Sequence of chain 1.B:
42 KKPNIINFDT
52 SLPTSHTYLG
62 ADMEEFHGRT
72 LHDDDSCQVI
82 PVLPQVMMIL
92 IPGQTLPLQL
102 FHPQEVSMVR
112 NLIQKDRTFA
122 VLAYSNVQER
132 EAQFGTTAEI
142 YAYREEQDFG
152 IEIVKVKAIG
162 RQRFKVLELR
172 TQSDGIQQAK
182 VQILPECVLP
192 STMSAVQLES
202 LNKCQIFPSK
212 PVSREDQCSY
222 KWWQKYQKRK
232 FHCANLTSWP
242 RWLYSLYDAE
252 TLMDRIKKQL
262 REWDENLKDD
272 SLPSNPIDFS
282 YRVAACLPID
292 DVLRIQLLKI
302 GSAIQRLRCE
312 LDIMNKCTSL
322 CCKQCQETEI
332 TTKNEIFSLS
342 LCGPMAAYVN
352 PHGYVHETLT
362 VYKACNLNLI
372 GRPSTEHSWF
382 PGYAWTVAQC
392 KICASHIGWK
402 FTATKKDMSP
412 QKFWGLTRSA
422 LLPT

A protein and the small-molecule ligand that binds it are described below.
Small molecule (SMILES): N#Cc1ccc(N2CCN(Cc3ccc(COc4cccc5c4CN([C@H]4CCC(=O)NC4=O)C5=O)cc3)CC2)c(F)c1

Binding-site contacts:
Ligand atom O2 contacts residue PHE402 of chain 1.B at 3.4 Å.
Ligand atom O1 contacts residue ASN351 of chain 1.B at 3.3 Å.
Ligand atom O2 contacts residue SER379 of chain 1.B at 3.2 Å.
Ligand atom C31 contacts residue PHE102 of chain 1.B at 3.6 Å (hydrophobic).
Ligand atom C25 contacts residue HIS378 of chain 1.B at 3.5 Å.
Ligand atom N3 contacts residue HIS378 of chain 1.B at 2.5 Å (h-bond).
Ligand atom C20 contacts residue TRP386 of chain 1.B at 3.6 Å (hydrophobic).
Ligand atom N4 contacts residue PHE102 of chain 1.B at 3.5 Å.
Ligand atom C3 contacts residue ILE152 of chain 1.B at 3.5 Å (hydrophobic).
Ligand atom O3 contacts residue HIS378 of chain 1.B at 2.9 Å (h-bond).
Ligand atom C24 contacts residue TRP386 of chain 1.B at 3.8 Å (hydrophobic).
Ligand atom N3 contacts residue SER379 of chain 1.B at 3.7 Å.
Ligand atom O3 contacts residue TRP380 of chain 1.B at 3.4 Å (h-bond).
Ligand atom C18 contacts residue PRO352 of chain 1.B at 3.8 Å (hydrophobic).
Ligand atom C26 contacts residue TRP380 of chain 1.B at 3.4 Å (hydrophobic).
Ligand atom N3 contacts residue TRP380 of chain 1.B at 3.0 Å.
Ligand atom F contacts residue HIS353 of chain 1.B at 3.4 Å.
Ligand atom C26 contacts residue HIS378 of chain 1.B at 3.0 Å.
Ligand atom C24 contacts residue TRP380 of chain 1.B at 3.6 Å (hydrophobic).
Ligand atom C2 contacts residue PHE102 of chain 1.B at 3.4 Å (hydrophobic).
Ligand atom C4 contacts residue PHE150 of chain 1.B at 3.8 Å (hydrophobic).
Ligand atom C23 contacts residue TRP386 of chain 1.B at 3.5 Å (hydrophobic).
Ligand atom C21 contacts residue PRO352 of chain 1.B at 3.5 Å (hydrophobic).
Ligand atom N contacts residue PHE150 of chain 1.B at 3.7 Å.
Ligand atom O contacts residue PRO352 of chain 1.B at 3.7 Å.
Ligand atom O2 contacts residue HIS378 of chain 1.B at 3.8 Å.
Ligand atom C4 contacts residue PHE102 of chain 1.B at 3.7 Å (hydrophobic).
Ligand atom O3 contacts residue PRO352 of chain 1.B at 3.4 Å.
Ligand atom C7 contacts residue PHE150 of chain 1.B at 3.7 Å (hydrophobic).
Ligand atom C19 contacts residue ASN351 of chain 1.B at 3.5 Å.
Ligand atom C23 contacts residue TRP400 of chain 1.B at 3.7 Å (hydrophobic).
Ligand atom C22 contacts residue TRP380 of chain 1.B at 3.6 Å (hydrophobic).
Ligand atom C14 contacts residue PRO352 of chain 1.B at 3.5 Å (hydrophobic).
Ligand atom C20 contacts residue PRO352 of chain 1.B at 3.7 Å (hydrophobic).
Ligand atom C25 contacts residue TRP380 of chain 1.B at 3.3 Å (hydrophobic).
Ligand atom O2 contacts residue TRP380 of chain 1.B at 2.8 Å (h-bond).
Ligand atom C25 contacts residue SER379 of chain 1.B at 3.8 Å.
Ligand atom C30 contacts residue PRO352 of chain 1.B at 3.6 Å (hydrophobic).
Ligand atom O1 contacts residue TRP400 of chain 1.B at 3.6 Å.
Ligand atom C3 contacts residue PHE102 of chain 1.B at 3.4 Å (hydrophobic).